Binding-site contacts:
Ligand atom O5 contacts residue TYR377 of chain 1.B at 3.6 Å.
Ligand atom O3 contacts residue ASP254 of chain 1.B at 3.5 Å (salt-bridge).
Ligand atom O7 contacts residue ASN124 of chain 1.A at 3.5 Å (h-bond).
Ligand atom C3 contacts residue ASN317 of chain 1.B at 3.7 Å.
Ligand atom C2 contacts residue ASN124 of chain 1.A at 2.2 Å.
Ligand atom C4 contacts residue GLN315 of chain 1.B at 3.4 Å.
Ligand atom C3 contacts residue GLN315 of chain 1.B at 3.9 Å.
Ligand atom C3 contacts residue ARG318 of chain 1.B at 4.0 Å.
Ligand atom O5 contacts residue GLY378 of chain 1.B at 3.2 Å.
Ligand atom O6 contacts residue THR379 of chain 1.B at 3.7 Å.
Ligand atom O2 contacts residue ASN317 of chain 1.B at 3.9 Å.
Ligand atom O2 contacts residue ARG318 of chain 1.B at 3.3 Å.
Ligand atom N2 contacts residue ASN124 of chain 1.A at 2.6 Å (h-bond).
Ligand atom C7 contacts residue ASN124 of chain 1.A at 3.3 Å.
Ligand atom O5 contacts residue THR379 of chain 1.B at 3.8 Å.
Ligand atom O2 contacts residue GLN315 of chain 1.B at 2.8 Å (h-bond).
Ligand atom N2 contacts residue ASN317 of chain 1.B at 3.9 Å.
Ligand atom O4 contacts residue ARG318 of chain 1.B at 3.8 Å.
Ligand atom C6 contacts residue TYR377 of chain 1.B at 3.4 Å (hydrophobic).
Ligand atom O2 contacts residue ILE316 of chain 1.B at 3.7 Å.
Ligand atom O3 contacts residue GLN315 of chain 1.B at 3.4 Å (h-bond).
Ligand atom C5 contacts residue TYR377 of chain 1.B at 3.8 Å (hydrophobic).
Ligand atom C8 contacts residue ASN317 of chain 1.B at 4.0 Å.
Ligand atom O3 contacts residue ILE316 of chain 1.B at 3.8 Å.
Ligand atom O3 contacts residue ASN317 of chain 1.B at 3.0 Å (h-bond).
Ligand atom O6 contacts residue TYR377 of chain 1.B at 3.7 Å.
Ligand atom C1 contacts residue GLY378 of chain 1.B at 4.0 Å.
Ligand atom O5 contacts residue ILE316 of chain 1.B at 3.7 Å.
Ligand atom C6 contacts residue ILE316 of chain 1.B at 4.0 Å (hydrophobic).
Ligand atom O4 contacts residue ASN317 of chain 1.B at 3.5 Å (h-bond).
Ligand atom C1 contacts residue ASN124 of chain 1.A at 1.4 Å.
Ligand atom C5 contacts residue ASN124 of chain 1.A at 3.6 Å.
Ligand atom O5 contacts residue ASN124 of chain 1.A at 2.4 Å (h-bond).
Ligand atom O6 contacts residue ILE316 of chain 1.B at 3.8 Å.
Ligand atom O6 contacts residue GLY378 of chain 1.B at 2.9 Å (h-bond).
Ligand atom C2 contacts residue ARG318 of chain 1.B at 3.9 Å.
Ligand atom C6 contacts residue GLY378 of chain 1.B at 3.7 Å.
Ligand atom C3 contacts residue ASN124 of chain 1.A at 3.6 Å.
Ligand atom O4 contacts residue ARG318 of chain 1.B at 3.4 Å (salt-bridge).
Ligand atom C2 contacts residue GLN315 of chain 1.B at 3.8 Å.

Sequence of chain 1.A:
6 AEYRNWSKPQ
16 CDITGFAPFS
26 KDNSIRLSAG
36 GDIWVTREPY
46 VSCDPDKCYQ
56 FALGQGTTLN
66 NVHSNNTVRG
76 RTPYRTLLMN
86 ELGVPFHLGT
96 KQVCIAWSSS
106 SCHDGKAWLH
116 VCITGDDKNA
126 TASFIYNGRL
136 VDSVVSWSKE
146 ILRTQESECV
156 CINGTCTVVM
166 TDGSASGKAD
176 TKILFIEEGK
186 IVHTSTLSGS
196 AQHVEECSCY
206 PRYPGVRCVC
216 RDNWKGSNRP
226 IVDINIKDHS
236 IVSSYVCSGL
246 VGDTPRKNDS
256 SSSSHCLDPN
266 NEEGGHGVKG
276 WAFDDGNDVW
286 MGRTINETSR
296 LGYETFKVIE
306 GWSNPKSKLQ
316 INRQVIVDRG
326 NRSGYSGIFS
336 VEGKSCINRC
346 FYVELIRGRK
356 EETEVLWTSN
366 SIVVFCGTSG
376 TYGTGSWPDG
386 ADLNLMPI

A protein and the small-molecule ligand that binds it are described below.
Small molecule (SMILES): CC(=O)N[C@H]1[C@H](O[C@H]2[C@H](O)[C@@H](NC(C)=O)CO[C@@H]2CO)O[C@H](CO)[C@@H](O[C@@H]2O[C@H](CO[C@H]3O[C@H](CO)[C@@H](O)[C@H](O)[C@@H]3O)[C@@H](O)[C@H](O[C@H]3O[C@H](CO)[C@@H](O)[C@H](O)[C@@H]3O)[C@@H]2O)[C@@H]1O

Sequence of chain 1.B:
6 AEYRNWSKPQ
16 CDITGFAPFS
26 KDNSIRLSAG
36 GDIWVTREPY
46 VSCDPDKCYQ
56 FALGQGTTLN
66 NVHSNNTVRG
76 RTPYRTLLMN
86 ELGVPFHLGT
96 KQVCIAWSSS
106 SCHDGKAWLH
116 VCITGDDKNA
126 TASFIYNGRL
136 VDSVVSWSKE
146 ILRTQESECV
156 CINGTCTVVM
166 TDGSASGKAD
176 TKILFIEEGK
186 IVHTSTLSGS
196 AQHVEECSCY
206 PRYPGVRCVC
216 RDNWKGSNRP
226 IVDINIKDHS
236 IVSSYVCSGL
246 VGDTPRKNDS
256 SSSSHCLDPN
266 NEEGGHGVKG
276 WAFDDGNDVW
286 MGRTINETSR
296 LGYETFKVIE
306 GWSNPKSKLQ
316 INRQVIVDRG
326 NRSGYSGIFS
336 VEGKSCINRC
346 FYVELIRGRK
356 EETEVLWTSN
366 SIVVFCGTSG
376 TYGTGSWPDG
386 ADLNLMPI